The small molecule below binds the protein below.
Small molecule (SMILES): CC(=O)N[C@@H]1[C@@H](O)[C@H](O)[C@@H](CO)O[C@H]1O

Binding-site contacts:
Ligand atom C1 contacts residue ASN248 of chain 1.A at 3.1 Å.
Ligand atom C5 contacts residue SER250 of chain 1.A at 4.0 Å.
Ligand atom C7 contacts residue ASN248 of chain 1.A at 3.5 Å.
Ligand atom C8 contacts residue THR235 of chain 1.A at 4.2 Å.
Ligand atom O6 contacts residue SER250 of chain 1.A at 3.9 Å.
Ligand atom C2 contacts residue ASN248 of chain 1.A at 3.6 Å.
Ligand atom C8 contacts residue THR234 of chain 1.A at 3.8 Å.
Ligand atom O5 contacts residue SER250 of chain 1.A at 3.3 Å (h-bond).
Ligand atom O7 contacts residue ASN248 of chain 1.A at 3.3 Å (h-bond).
Ligand atom C1 contacts residue SER250 of chain 1.A at 3.4 Å.
Ligand atom N2 contacts residue ASN248 of chain 1.A at 3.6 Å.
Ligand atom C8 contacts residue LEU231 of chain 1.A at 4.3 Å (hydrophobic).
Ligand atom O5 contacts residue ASN248 of chain 1.A at 3.4 Å (h-bond).
Ligand atom C8 contacts residue ASN248 of chain 1.A at 4.4 Å.
Ligand atom O6 contacts residue ARG267 of chain 1.A at 4.5 Å.

Sequence of chain 1.A:
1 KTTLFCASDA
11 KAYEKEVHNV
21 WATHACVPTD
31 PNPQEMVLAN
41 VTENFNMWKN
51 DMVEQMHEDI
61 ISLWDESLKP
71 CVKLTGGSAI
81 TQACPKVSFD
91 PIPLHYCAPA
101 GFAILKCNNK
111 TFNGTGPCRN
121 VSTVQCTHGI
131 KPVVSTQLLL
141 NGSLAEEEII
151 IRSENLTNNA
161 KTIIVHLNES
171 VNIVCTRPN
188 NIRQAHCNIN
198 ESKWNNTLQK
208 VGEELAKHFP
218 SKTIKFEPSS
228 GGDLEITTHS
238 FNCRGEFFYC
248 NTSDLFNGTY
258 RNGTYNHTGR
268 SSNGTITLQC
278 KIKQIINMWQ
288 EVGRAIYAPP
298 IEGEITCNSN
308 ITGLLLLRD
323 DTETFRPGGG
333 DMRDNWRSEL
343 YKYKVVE